A protein and the small-molecule ligand that binds it are described below.
Small molecule (SMILES): CC(C)[C@@H](CN1CC[C@@](C)(c2cccc(O)c2)[C@@H](C)C1)NC(=O)[C@H]1Cc2ccc(O)cc2CN1

Sequence of chain 1.B:
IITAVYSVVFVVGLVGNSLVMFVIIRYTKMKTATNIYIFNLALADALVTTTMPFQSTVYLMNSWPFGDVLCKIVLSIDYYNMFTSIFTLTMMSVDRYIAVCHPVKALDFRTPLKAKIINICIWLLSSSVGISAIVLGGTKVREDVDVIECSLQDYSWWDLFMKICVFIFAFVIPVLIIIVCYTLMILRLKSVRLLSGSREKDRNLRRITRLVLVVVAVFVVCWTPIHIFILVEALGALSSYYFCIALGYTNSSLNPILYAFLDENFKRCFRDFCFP

Binding-site contacts:
Ligand atom C3C contacts residue TRP73 of chain 1.B at 3.7 Å (hydrophobic).
Ligand atom C5 contacts residue MET91 of chain 1.B at 3.8 Å (hydrophobic).
Ligand atom C3D contacts residue VAL57 of chain 1.B at 3.9 Å (hydrophobic).
Ligand atom C3 contacts residue ASP87 of chain 1.B at 3.5 Å.
Ligand atom C6 contacts residue HIS240 of chain 1.B at 3.5 Å.
Ligand atom C5 contacts residue HIS240 of chain 1.B at 3.5 Å.
Ligand atom C5 contacts residue ILE243 of chain 1.B at 3.9 Å (hydrophobic).
Ligand atom C31 contacts residue TYR269 of chain 1.B at 3.8 Å (hydrophobic).
Ligand atom C34 contacts residue THR60 of chain 1.B at 3.8 Å.
Ligand atom O1 contacts residue ILE265 of chain 1.B at 3.1 Å.
Ligand atom C5C contacts residue CYS159 of chain 1.B at 3.6 Å (hydrophobic).
Ligand atom O7 contacts residue VAL179 of chain 1.B at 3.4 Å.
Ligand atom C1A contacts residue ASP87 of chain 1.B at 3.7 Å.
Ligand atom C1 contacts residue TYR88 of chain 1.B at 4.0 Å (hydrophobic).
Ligand atom C3B contacts residue GLY268 of chain 1.B at 3.9 Å.
Ligand atom C5C contacts residue TRP73 of chain 1.B at 3.0 Å (hydrophobic).
Ligand atom C1 contacts residue ASP87 of chain 1.B at 3.3 Å.
Ligand atom C4A contacts residue MET91 of chain 1.B at 3.6 Å (hydrophobic).
Ligand atom C6C contacts residue VAL83 of chain 1.B at 3.6 Å (hydrophobic).
Ligand atom C7 contacts residue VAL179 of chain 1.B at 4.0 Å (hydrophobic).
Ligand atom C4C contacts residue TRP73 of chain 1.B at 2.8 Å (hydrophobic).
Ligand atom O3C contacts residue VAL67 of chain 1.B at 3.7 Å.
Ligand atom C4D contacts residue TYR269 of chain 1.B at 3.8 Å (hydrophobic).
Ligand atom C4D contacts residue ASP87 of chain 1.B at 3.7 Å.
Ligand atom N2 contacts residue ASP87 of chain 1.B at 2.8 Å (salt-bridge).
Ligand atom C2A contacts residue ASP87 of chain 1.B at 3.9 Å.
Ligand atom C4C contacts residue CYS159 of chain 1.B at 3.9 Å (hydrophobic).
Ligand atom C34 contacts residue GLN64 of chain 1.B at 3.6 Å.
Ligand atom C4E contacts residue ASP87 of chain 1.B at 3.2 Å.
Ligand atom C61 contacts residue ASP87 of chain 1.B at 3.8 Å.
Ligand atom C6C contacts residue TRP73 of chain 1.B at 3.9 Å (hydrophobic).
Ligand atom C34 contacts residue TYR269 of chain 1.B at 3.0 Å (hydrophobic).
Ligand atom C4 contacts residue MET91 of chain 1.B at 3.7 Å (hydrophobic).
Ligand atom C21 contacts residue TYR269 of chain 1.B at 3.4 Å (hydrophobic).
Ligand atom N2A contacts residue ASP87 of chain 1.B at 3.0 Å (salt-bridge).
Ligand atom N11 contacts residue TYR269 of chain 1.B at 3.3 Å (h-bond).
Ligand atom C3D contacts residue TYR269 of chain 1.B at 4.0 Å (hydrophobic).
Ligand atom C8 contacts residue TYR88 of chain 1.B at 3.7 Å (hydrophobic).
Ligand atom C21 contacts residue THR60 of chain 1.B at 4.0 Å.
Ligand atom C5C contacts residue VAL83 of chain 1.B at 3.9 Å (hydrophobic).